Sequence of chain 1.D:
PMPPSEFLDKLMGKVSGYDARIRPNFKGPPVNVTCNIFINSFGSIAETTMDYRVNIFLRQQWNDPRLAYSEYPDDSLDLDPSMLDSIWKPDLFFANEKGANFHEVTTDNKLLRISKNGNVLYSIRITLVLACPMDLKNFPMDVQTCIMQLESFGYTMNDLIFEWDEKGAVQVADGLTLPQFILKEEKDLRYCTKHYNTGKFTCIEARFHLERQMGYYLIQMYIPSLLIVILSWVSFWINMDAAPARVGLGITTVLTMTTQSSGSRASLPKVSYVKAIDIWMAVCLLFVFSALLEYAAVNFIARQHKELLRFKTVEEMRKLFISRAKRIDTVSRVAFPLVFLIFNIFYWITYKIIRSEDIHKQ

A protein and the small-molecule ligand that binds it are described below.
Small molecule (SMILES): CC(=O)N[C@H]1CO[C@H](CO)[C@@H](O[C@@H]2O[C@H](CO)[C@@H](O)[C@H](O)[C@H]2NC=O)[C@@H]1O

Binding-site contacts:
Ligand atom C6 contacts residue ASN62 of chain 1.D at 3.4 Å.
Ligand atom C2 contacts residue ASN62 of chain 1.D at 3.6 Å.
Ligand atom O6 contacts residue PRO60 of chain 1.D at 3.5 Å (h-bond).
Ligand atom C6 contacts residue PRO60 of chain 1.D at 4.2 Å (hydrophobic).
Ligand atom O6 contacts residue ASN62 of chain 1.D at 2.4 Å (h-bond).
Ligand atom O3 contacts residue ASN62 of chain 1.D at 3.7 Å.
Ligand atom C3 contacts residue ASN62 of chain 1.D at 4.2 Å.
Ligand atom O7 contacts residue PRO59 of chain 1.D at 4.0 Å.
Ligand atom O5 contacts residue ASN62 of chain 1.D at 2.5 Å (h-bond).
Ligand atom C1 contacts residue ASN62 of chain 1.D at 3.3 Å.
Ligand atom O3 contacts residue PRO60 of chain 1.D at 4.3 Å.
Ligand atom C6 contacts residue PRO59 of chain 1.D at 4.0 Å (hydrophobic).
Ligand atom C5 contacts residue ASN62 of chain 1.D at 3.6 Å.
Ligand atom C4 contacts residue ASN62 of chain 1.D at 4.5 Å.
Ligand atom O3 contacts residue ILE191 of chain 1.D at 3.8 Å.